Sequence of chain 2.A:
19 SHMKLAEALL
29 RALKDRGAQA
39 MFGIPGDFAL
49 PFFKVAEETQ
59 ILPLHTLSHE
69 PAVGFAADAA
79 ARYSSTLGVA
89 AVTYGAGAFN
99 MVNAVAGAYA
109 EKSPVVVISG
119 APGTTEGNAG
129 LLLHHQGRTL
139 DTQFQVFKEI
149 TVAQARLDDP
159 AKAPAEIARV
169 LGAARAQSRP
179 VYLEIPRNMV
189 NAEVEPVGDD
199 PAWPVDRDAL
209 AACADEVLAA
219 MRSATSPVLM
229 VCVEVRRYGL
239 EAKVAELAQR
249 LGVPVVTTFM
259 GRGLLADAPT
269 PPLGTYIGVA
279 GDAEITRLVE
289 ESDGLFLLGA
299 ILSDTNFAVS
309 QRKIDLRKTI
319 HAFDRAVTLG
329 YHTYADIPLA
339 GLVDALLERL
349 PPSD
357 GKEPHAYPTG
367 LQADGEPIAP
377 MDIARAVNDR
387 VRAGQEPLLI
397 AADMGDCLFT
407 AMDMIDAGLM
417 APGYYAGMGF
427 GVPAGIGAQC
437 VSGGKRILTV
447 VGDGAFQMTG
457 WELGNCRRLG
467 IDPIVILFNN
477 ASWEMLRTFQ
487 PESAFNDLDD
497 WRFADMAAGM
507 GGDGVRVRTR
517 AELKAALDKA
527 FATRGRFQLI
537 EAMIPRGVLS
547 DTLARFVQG

This small molecule binds to this protein.
Small molecule (SMILES): O=C(O)C(=O)CCCc1ccccc1

Sequence of chain 2.B:
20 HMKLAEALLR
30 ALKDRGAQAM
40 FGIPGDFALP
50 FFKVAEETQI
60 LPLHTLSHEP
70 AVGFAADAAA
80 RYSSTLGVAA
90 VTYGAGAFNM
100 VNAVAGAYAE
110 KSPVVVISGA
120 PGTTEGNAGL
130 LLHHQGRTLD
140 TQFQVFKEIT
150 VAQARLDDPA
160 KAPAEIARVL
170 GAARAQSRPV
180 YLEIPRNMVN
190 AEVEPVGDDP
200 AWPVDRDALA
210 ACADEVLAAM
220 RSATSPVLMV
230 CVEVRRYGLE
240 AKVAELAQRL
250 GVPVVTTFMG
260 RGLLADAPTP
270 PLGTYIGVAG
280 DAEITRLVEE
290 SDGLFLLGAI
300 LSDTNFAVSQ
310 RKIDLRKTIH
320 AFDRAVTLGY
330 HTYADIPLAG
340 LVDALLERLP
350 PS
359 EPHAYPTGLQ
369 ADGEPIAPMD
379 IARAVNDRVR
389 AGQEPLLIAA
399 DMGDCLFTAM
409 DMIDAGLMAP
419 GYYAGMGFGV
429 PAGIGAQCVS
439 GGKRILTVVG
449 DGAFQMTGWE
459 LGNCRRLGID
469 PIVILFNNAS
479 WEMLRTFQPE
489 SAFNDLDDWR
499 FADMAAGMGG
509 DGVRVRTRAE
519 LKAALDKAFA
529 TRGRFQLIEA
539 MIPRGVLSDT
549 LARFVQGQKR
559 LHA

Binding-site contacts:
Ligand atom C3 contacts residue HIS132 of chain 2.B at 3.6 Å.
Ligand atom O1 contacts residue HIS133 of chain 2.B at 2.7 Å (h-bond).
Ligand atom O1 contacts residue ASP45 of chain 2.B at 3.4 Å (salt-bridge).
Ligand atom C9 contacts residue MET481 of chain 2.A at 3.5 Å (hydrophobic).
Ligand atom O1 contacts residue TPW1 of chain 2.D at 3.4 Å.
Ligand atom C11 contacts residue HIS133 of chain 2.B at 3.6 Å.
Ligand atom C6 contacts residue PHE552 of chain 2.A at 3.8 Å (hydrophobic).
Ligand atom C10 contacts residue HIS132 of chain 2.B at 3.9 Å.
Ligand atom O3 contacts residue ALA422 of chain 2.A at 3.5 Å.
Ligand atom C8 contacts residue ALA422 of chain 2.A at 4.0 Å (hydrophobic).
Ligand atom C10 contacts residue HIS133 of chain 2.B at 3.7 Å.
Ligand atom O3 contacts residue HIS132 of chain 2.B at 3.8 Å.
Ligand atom C7 contacts residue PHE552 of chain 2.A at 4.0 Å (hydrophobic).
Ligand atom C3 contacts residue ASP45 of chain 2.B at 3.8 Å.
Ligand atom C5 contacts residue THR303 of chain 2.A at 3.9 Å.
Ligand atom C6 contacts residue HIS132 of chain 2.B at 3.8 Å.
Ligand atom C1 contacts residue HIS132 of chain 2.B at 4.1 Å.
Ligand atom O2 contacts residue ASP45 of chain 2.B at 2.7 Å (salt-bridge).
Ligand atom C4 contacts residue HIS132 of chain 2.B at 3.5 Å.
Ligand atom C8 contacts residue HIS132 of chain 2.B at 3.8 Å.
Ligand atom C2 contacts residue PHE552 of chain 2.A at 4.0 Å (hydrophobic).
Ligand atom C11 contacts residue ASP45 of chain 2.B at 3.4 Å.
Ligand atom C1 contacts residue PHE552 of chain 2.A at 3.7 Å (hydrophobic).
Ligand atom C7 contacts residue MET481 of chain 2.A at 3.8 Å (hydrophobic).
Ligand atom C2 contacts residue HIS132 of chain 2.B at 3.9 Å.
Ligand atom C5 contacts residue HIS132 of chain 2.B at 3.5 Å.
Ligand atom O1 contacts residue GLY44 of chain 2.B at 3.7 Å.
Ligand atom O3 contacts residue TPW1 of chain 2.D at 3.4 Å (h-bond).
Ligand atom C6 contacts residue THR303 of chain 2.A at 3.5 Å.
Ligand atom O2 contacts residue TPW1 of chain 2.D at 3.5 Å.
Ligand atom O2 contacts residue LEU482 of chain 2.A at 3.5 Å.
Ligand atom O3 contacts residue HIS133 of chain 2.B at 3.1 Å (h-bond).
Ligand atom C8 contacts residue MET481 of chain 2.A at 4.0 Å (hydrophobic).
Ligand atom C10 contacts residue TPW1 of chain 2.D at 3.6 Å.
Ligand atom C5 contacts residue ASP302 of chain 2.A at 3.6 Å.
Ligand atom C2 contacts residue PHE485 of chain 2.A at 3.7 Å (hydrophobic).
Ligand atom C11 contacts residue TPW1 of chain 2.D at 3.4 Å.
Ligand atom C5 contacts residue PHE552 of chain 2.A at 4.0 Å (hydrophobic).
Ligand atom O2 contacts residue GLY44 of chain 2.B at 3.7 Å.
Ligand atom C4 contacts residue ASP302 of chain 2.A at 3.8 Å.